Binding-site contacts:
Ligand atom C17 contacts residue VAL262 of chain 1.B at 3.9 Å (hydrophobic).
Ligand atom C7 contacts residue LEU113 of chain 1.B at 3.8 Å (hydrophobic).
Ligand atom O1 contacts residue LEU113 of chain 1.B at 3.5 Å.
Ligand atom C14 contacts residue GLU114 of chain 1.B at 3.5 Å.
Ligand atom O4 contacts residue HIS258 of chain 1.B at 2.8 Å (h-bond).
Ligand atom C16 contacts residue GLU114 of chain 1.B at 3.5 Å.
Ligand atom O5 contacts residue VAL262 of chain 1.B at 3.7 Å.
Ligand atom C22 contacts residue ILE415 of chain 1.B at 3.8 Å (hydrophobic).
Ligand atom C15 contacts residue GLU114 of chain 1.B at 3.5 Å.
Ligand atom O3 contacts residue GOL1 of chain 1.F at 3.8 Å.
Ligand atom C7 contacts residue ILE259 of chain 1.B at 3.8 Å (hydrophobic).
Ligand atom C16 contacts residue LEU101 of chain 1.B at 3.7 Å (hydrophobic).
Ligand atom C15 contacts residue TRP94 of chain 1.B at 3.5 Å (hydrophobic).
Ligand atom C13 contacts residue GOL1 of chain 1.F at 3.7 Å.
Ligand atom C7 contacts residue HEM1 of chain 1.G at 3.6 Å.
Ligand atom C6 contacts residue LEU113 of chain 1.B at 3.9 Å (hydrophobic).
Ligand atom C18 contacts residue PHE198 of chain 1.B at 4.0 Å (hydrophobic).
Ligand atom C16 contacts residue ASN109 of chain 1.B at 3.9 Å.
Ligand atom C21 contacts residue MET414 of chain 1.B at 3.1 Å (hydrophobic).
Ligand atom O5 contacts residue ILE415 of chain 1.B at 3.6 Å.
Ligand atom C9 contacts residue THR314 of chain 1.B at 4.0 Å.
Ligand atom O1 contacts residue THR314 of chain 1.B at 3.9 Å.
Ligand atom N contacts residue TRP94 of chain 1.B at 3.9 Å.
Ligand atom C15 contacts residue GOL1 of chain 1.F at 3.4 Å.
Ligand atom C5 contacts residue ALA263 of chain 1.B at 3.9 Å (hydrophobic).
Ligand atom C12 contacts residue HIS258 of chain 1.B at 4.0 Å.
Ligand atom N contacts residue GLU114 of chain 1.B at 2.7 Å (salt-bridge).
Ligand atom C15 contacts residue LEU101 of chain 1.B at 4.0 Å (hydrophobic).
Ligand atom C7 contacts residue ALA263 of chain 1.B at 3.7 Å (hydrophobic).
Ligand atom C3 contacts residue THR267 of chain 1.B at 3.4 Å.
Ligand atom C6 contacts residue ALA263 of chain 1.B at 3.5 Å (hydrophobic).
Ligand atom C13 contacts residue GLU114 of chain 1.B at 3.5 Å.
Ligand atom O5 contacts residue VAL199 of chain 1.B at 3.9 Å.
Ligand atom C10 contacts residue ILE259 of chain 1.B at 4.0 Å (hydrophobic).
Ligand atom C10 contacts residue LEU113 of chain 1.B at 4.0 Å (hydrophobic).
Ligand atom C2 contacts residue THR267 of chain 1.B at 3.3 Å.
Ligand atom C6 contacts residue HEM1 of chain 1.G at 3.8 Å.
Ligand atom C16 contacts residue GLU105 of chain 1.B at 3.2 Å.
Ligand atom O2 contacts residue ILE259 of chain 1.B at 3.9 Å.
Ligand atom O2 contacts residue VAL262 of chain 1.B at 3.8 Å.

Sequence of chain 1.B:
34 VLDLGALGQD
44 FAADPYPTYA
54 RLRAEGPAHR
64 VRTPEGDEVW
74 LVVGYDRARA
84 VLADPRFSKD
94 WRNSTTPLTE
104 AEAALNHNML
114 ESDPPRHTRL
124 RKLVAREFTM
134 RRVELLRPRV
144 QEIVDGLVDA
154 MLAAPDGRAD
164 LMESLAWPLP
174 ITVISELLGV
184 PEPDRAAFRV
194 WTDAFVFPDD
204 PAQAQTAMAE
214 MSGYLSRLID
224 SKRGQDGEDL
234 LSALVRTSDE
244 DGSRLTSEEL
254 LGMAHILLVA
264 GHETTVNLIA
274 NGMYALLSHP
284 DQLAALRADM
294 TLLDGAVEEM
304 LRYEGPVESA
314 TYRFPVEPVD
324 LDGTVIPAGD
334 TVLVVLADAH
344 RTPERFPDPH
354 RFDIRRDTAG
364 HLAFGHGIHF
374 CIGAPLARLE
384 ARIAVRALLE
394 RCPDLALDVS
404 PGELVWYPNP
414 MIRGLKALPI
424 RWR

The small molecule below binds the protein below.
Small molecule (SMILES): CC[C@H]1OC(=O)[C@H](C)[C@@H](OC(=O)CCN(C)C)[C@@H](C)C[C@@H](C)C(=O)/C=C/[C@H]1C